This protein binds this small molecule.
Small molecule (SMILES): OC[C@H]1O[C@@H](O[C@H]2[C@H](O)[C@@H](O)[C@@H](O)O[C@@H]2CO)[C@H](O)[C@@H](O)[C@H]1O

Binding-site contacts:
Ligand atom O2 contacts residue TYR147 of chain 1.B at 2.8 Å (h-bond).
Ligand atom C6 contacts residue TYR147 of chain 1.B at 3.5 Å (hydrophobic).
Ligand atom O6 contacts residue ASN143 of chain 1.B at 3.6 Å.
Ligand atom C5 contacts residue GLU202 of chain 1.B at 3.9 Å.
Ligand atom O3 contacts residue PHE177 of chain 1.B at 3.7 Å.
Ligand atom O4 contacts residue ARG108 of chain 1.B at 3.3 Å (salt-bridge).
Ligand atom O6 contacts residue TRP347 of chain 1.B at 3.0 Å (h-bond).
Ligand atom C3 contacts residue ASP173 of chain 1.B at 3.2 Å.
Ligand atom O5 contacts residue GLU202 of chain 1.B at 3.2 Å (salt-bridge).
Ligand atom O4 contacts residue TYR147 of chain 1.B at 3.4 Å (h-bond).
Ligand atom O2 contacts residue GLN175 of chain 1.B at 3.0 Å (h-bond).
Ligand atom C2 contacts residue TYR147 of chain 1.B at 3.5 Å (hydrophobic).
Ligand atom C5 contacts residue TRP347 of chain 1.B at 3.7 Å (hydrophobic).
Ligand atom O5 contacts residue ASP199 of chain 1.B at 3.1 Å (salt-bridge).
Ligand atom O1 contacts residue SER197 of chain 1.B at 3.7 Å.
Ligand atom C1 contacts residue TRP347 of chain 1.B at 3.9 Å (hydrophobic).
Ligand atom C2 contacts residue SER345 of chain 1.B at 4.0 Å.
Ligand atom C3 contacts residue ARG108 of chain 1.B at 3.9 Å.
Ligand atom C6 contacts residue TRP347 of chain 1.B at 4.0 Å (hydrophobic).
Ligand atom O2 contacts residue ASP173 of chain 1.B at 4.0 Å.
Ligand atom C6 contacts residue ALA145 of chain 1.B at 3.5 Å (hydrophobic).
Ligand atom C3 contacts residue TRP347 of chain 1.B at 3.9 Å (hydrophobic).
Ligand atom O4 contacts residue TYR171 of chain 1.B at 3.5 Å (h-bond).
Ligand atom O2 contacts residue ARG108 of chain 1.B at 3.6 Å.
Ligand atom O6 contacts residue ALA145 of chain 1.B at 3.7 Å.
Ligand atom O4 contacts residue ASP173 of chain 1.B at 3.7 Å.
Ligand atom C2 contacts residue ARG108 of chain 1.B at 4.0 Å.
Ligand atom O6 contacts residue GLU202 of chain 1.B at 2.7 Å (salt-bridge).
Ligand atom O2 contacts residue SER345 of chain 1.B at 2.8 Å (h-bond).
Ligand atom O3 contacts residue ARG108 of chain 1.B at 3.0 Å (salt-bridge).
Ligand atom C1 contacts residue ASP199 of chain 1.B at 2.9 Å.
Ligand atom O3 contacts residue GLN175 of chain 1.B at 3.3 Å.
Ligand atom O3 contacts residue ASP173 of chain 1.B at 2.8 Å (salt-bridge).
Ligand atom O3 contacts residue SER345 of chain 1.B at 3.9 Å.
Ligand atom C2 contacts residue GLN175 of chain 1.B at 3.7 Å.
Ligand atom O2 contacts residue ALA174 of chain 1.B at 3.9 Å.
Ligand atom C5 contacts residue TYR147 of chain 1.B at 3.8 Å (hydrophobic).
Ligand atom C6 contacts residue GLU202 of chain 1.B at 3.5 Å.
Ligand atom O6 contacts residue TRP347 of chain 1.B at 3.4 Å.
Ligand atom O1 contacts residue ASP199 of chain 1.B at 2.7 Å (salt-bridge).

Sequence of chain 1.B:
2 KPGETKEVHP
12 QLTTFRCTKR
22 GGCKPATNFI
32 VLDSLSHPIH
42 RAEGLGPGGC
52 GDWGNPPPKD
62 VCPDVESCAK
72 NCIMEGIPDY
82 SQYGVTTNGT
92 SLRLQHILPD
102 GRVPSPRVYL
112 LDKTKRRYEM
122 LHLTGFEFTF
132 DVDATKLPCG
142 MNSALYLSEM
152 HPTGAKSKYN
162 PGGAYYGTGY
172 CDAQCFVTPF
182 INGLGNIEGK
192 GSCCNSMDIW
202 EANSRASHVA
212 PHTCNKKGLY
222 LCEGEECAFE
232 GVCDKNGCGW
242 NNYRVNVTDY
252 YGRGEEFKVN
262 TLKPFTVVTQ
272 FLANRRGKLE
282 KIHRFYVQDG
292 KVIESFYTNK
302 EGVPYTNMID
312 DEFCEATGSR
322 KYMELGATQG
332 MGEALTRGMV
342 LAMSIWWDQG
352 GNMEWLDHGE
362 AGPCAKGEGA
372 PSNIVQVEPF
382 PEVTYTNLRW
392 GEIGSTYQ